Binding-site contacts:
Ligand atom C2 contacts residue PHE16 of chain 1.B at 3.8 Å (hydrophobic).
Ligand atom N1 contacts residue SER19 of chain 1.A at 3.6 Å.
Ligand atom C8 contacts residue PHE16 of chain 1.B at 3.9 Å (hydrophobic).
Ligand atom C2 contacts residue SER19 of chain 1.A at 3.0 Å.
Ligand atom C5 contacts residue PHE16 of chain 1.B at 3.8 Å (hydrophobic).
Ligand atom N10 contacts residue SER19 of chain 1.B at 3.6 Å.
Ligand atom C4A contacts residue PHE16 of chain 1.A at 3.5 Å (hydrophobic).
Ligand atom C7 contacts residue GLY15 of chain 1.B at 3.4 Å.
Ligand atom C8 contacts residue PHE16 of chain 1.A at 3.7 Å (hydrophobic).
Ligand atom N1 contacts residue PHE16 of chain 1.B at 3.7 Å.
Ligand atom C6 contacts residue CYS12 of chain 1.B at 3.6 Å (hydrophobic).
Ligand atom C4 contacts residue PHE16 of chain 1.B at 3.9 Å (hydrophobic).
Ligand atom C6 contacts residue PHE16 of chain 1.B at 3.6 Å (hydrophobic).
Ligand atom C10 contacts residue PHE16 of chain 1.B at 3.8 Å (hydrophobic).
Ligand atom C2 contacts residue TYR152 of chain 1.A at 3.4 Å (hydrophobic).
Ligand atom C3 contacts residue GLY15 of chain 1.A at 3.7 Å.
Ligand atom C5 contacts residue CYS12 of chain 1.A at 3.4 Å (hydrophobic).
Ligand atom C4 contacts residue GLY15 of chain 1.A at 3.6 Å.
Ligand atom C7 contacts residue PHE6 of chain 1.B at 3.7 Å (hydrophobic).
Ligand atom C9 contacts residue PHE16 of chain 1.A at 3.6 Å (hydrophobic).
Ligand atom C4 contacts residue PHE6 of chain 1.A at 3.6 Å (hydrophobic).
Ligand atom C4A contacts residue GLY15 of chain 1.A at 3.9 Å.
Ligand atom C8 contacts residue THR155 of chain 1.B at 3.1 Å.
Ligand atom C5 contacts residue PHE16 of chain 1.A at 3.8 Å (hydrophobic).
Ligand atom N10 contacts residue PHE16 of chain 1.A at 3.7 Å.
Ligand atom C8 contacts residue GLY15 of chain 1.B at 3.6 Å.
Ligand atom C7 contacts residue CYS12 of chain 1.B at 3.8 Å (hydrophobic).
Ligand atom C4A contacts residue PHE16 of chain 1.B at 3.8 Å (hydrophobic).
Ligand atom C5 contacts residue PHE6 of chain 1.A at 3.8 Å (hydrophobic).
Ligand atom C9 contacts residue TYR152 of chain 1.B at 3.9 Å (hydrophobic).
Ligand atom C3 contacts residue PHE16 of chain 1.B at 3.9 Å (hydrophobic).
Ligand atom C3 contacts residue THR155 of chain 1.A at 3.2 Å.
Ligand atom C1A contacts residue PHE16 of chain 1.B at 3.7 Å (hydrophobic).
Ligand atom C4 contacts residue PHE16 of chain 1.A at 3.6 Å (hydrophobic).
Ligand atom C9 contacts residue THR155 of chain 1.B at 3.7 Å.
Ligand atom C1A contacts residue PHE16 of chain 1.A at 3.8 Å (hydrophobic).
Ligand atom C7 contacts residue PHE16 of chain 1.B at 3.3 Å (hydrophobic).
Ligand atom C3 contacts residue SER19 of chain 1.A at 3.6 Å.
Ligand atom C6A contacts residue PHE16 of chain 1.B at 3.5 Å (hydrophobic).
Ligand atom C9 contacts residue SER19 of chain 1.B at 3.4 Å.

Sequence of chain 1.A:
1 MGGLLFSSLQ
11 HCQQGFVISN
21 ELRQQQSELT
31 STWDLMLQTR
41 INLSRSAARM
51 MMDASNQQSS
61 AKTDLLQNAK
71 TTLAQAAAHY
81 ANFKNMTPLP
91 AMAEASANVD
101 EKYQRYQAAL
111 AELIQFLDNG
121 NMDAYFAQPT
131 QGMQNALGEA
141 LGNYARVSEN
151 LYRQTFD

Sequence of chain 1.B:
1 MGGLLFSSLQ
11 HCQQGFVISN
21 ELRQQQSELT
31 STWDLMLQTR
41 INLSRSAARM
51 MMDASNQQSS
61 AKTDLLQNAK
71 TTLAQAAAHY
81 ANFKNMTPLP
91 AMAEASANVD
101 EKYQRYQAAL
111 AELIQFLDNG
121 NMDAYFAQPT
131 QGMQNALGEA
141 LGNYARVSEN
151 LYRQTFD

A small-molecule ligand and the protein it binds are described below.
Small molecule (SMILES): c1cnc2c(c1)ccc1cccnc12